Binding-site contacts:
Ligand atom O5 contacts residue GLY303 of chain 1.A at 3.5 Å (h-bond).
Ligand atom O5 contacts residue ASN302 of chain 1.A at 2.3 Å (h-bond).
Ligand atom N2 contacts residue ASN302 of chain 1.A at 3.0 Å (h-bond).
Ligand atom C3 contacts residue ASN302 of chain 1.A at 3.9 Å.
Ligand atom C6 contacts residue GLY303 of chain 1.A at 3.9 Å.
Ligand atom C1 contacts residue GLY303 of chain 1.A at 4.0 Å.
Ligand atom C1 contacts residue ASN302 of chain 1.A at 1.5 Å.
Ligand atom C5 contacts residue GLY303 of chain 1.A at 4.4 Å.
Ligand atom C4 contacts residue ASN302 of chain 1.A at 4.3 Å.
Ligand atom C5 contacts residue ASN302 of chain 1.A at 3.7 Å.
Ligand atom C2 contacts residue ASN302 of chain 1.A at 2.5 Å.
Ligand atom C7 contacts residue ASN302 of chain 1.A at 3.7 Å.
Ligand atom O7 contacts residue ASN302 of chain 1.A at 3.9 Å.
Ligand atom O6 contacts residue GLY303 of chain 1.A at 4.0 Å.

Sequence of chain 1.A:
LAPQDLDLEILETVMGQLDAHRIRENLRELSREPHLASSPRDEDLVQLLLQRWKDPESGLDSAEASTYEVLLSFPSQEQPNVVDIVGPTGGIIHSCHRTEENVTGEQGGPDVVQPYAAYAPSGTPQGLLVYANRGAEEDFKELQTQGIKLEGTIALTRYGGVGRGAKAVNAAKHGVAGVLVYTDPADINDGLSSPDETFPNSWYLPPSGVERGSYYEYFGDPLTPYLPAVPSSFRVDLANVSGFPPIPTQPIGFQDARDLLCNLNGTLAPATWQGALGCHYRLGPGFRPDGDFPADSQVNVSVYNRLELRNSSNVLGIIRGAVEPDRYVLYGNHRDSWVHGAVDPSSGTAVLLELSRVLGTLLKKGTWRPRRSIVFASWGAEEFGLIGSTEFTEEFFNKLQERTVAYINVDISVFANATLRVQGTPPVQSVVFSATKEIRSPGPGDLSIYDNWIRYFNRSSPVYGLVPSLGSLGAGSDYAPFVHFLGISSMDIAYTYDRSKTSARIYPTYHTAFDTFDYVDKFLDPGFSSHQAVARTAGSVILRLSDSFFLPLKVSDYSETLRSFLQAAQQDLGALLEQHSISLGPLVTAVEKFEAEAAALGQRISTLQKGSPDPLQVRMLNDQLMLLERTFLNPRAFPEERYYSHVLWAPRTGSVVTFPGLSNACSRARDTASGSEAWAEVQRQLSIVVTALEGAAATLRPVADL

The protein below binds the small molecule below.
Small molecule (SMILES): CC(=O)N[C@@H]1[C@@H](O)[C@H](O)[C@@H](CO)O[C@H]1O